Binding-site contacts:
Ligand atom C2 contacts residue ASP66 of chain 1.A at 3.4 Å.
Ligand atom O3 contacts residue ALA64 of chain 1.A at 3.3 Å.
Ligand atom O2 contacts residue TRP63 of chain 1.A at 3.4 Å (h-bond).
Ligand atom O1 contacts residue ASN13 of chain 1.A at 3.2 Å (h-bond).
Ligand atom O5 contacts residue TYR156 of chain 1.A at 3.1 Å.
Ligand atom O4 contacts residue ARG345 of chain 1.A at 3.6 Å (salt-bridge).
Ligand atom C6 contacts residue PRO155 of chain 1.A at 3.8 Å (hydrophobic).
Ligand atom C3 contacts residue ASP66 of chain 1.A at 3.5 Å.
Ligand atom O3 contacts residue ARG67 of chain 1.A at 3.7 Å.
Ligand atom O4 contacts residue TRP341 of chain 1.A at 3.9 Å.
Ligand atom O3 contacts residue TRP63 of chain 1.A at 3.2 Å (h-bond).
Ligand atom C6 contacts residue TYR156 of chain 1.A at 3.8 Å (hydrophobic).
Ligand atom C1 contacts residue TYR156 of chain 1.A at 3.6 Å (hydrophobic).
Ligand atom C1 contacts residue TRP231 of chain 1.A at 3.8 Å (hydrophobic).
Ligand atom O6 contacts residue PHE157 of chain 1.A at 3.8 Å.
Ligand atom O2 contacts residue GLU112 of chain 1.A at 2.7 Å (salt-bridge).
Ligand atom C1 contacts residue ASP15 of chain 1.A at 3.3 Å.
Ligand atom C5 contacts residue GLU154 of chain 1.A at 3.9 Å.
Ligand atom O1 contacts residue LYS16 of chain 1.A at 3.2 Å (salt-bridge).
Ligand atom O3 contacts residue ASP66 of chain 1.A at 2.6 Å (salt-bridge).
Ligand atom C6 contacts residue GLU154 of chain 1.A at 3.3 Å.
Ligand atom C6 contacts residue TRP341 of chain 1.A at 3.6 Å (hydrophobic).
Ligand atom O1 contacts residue ASP15 of chain 1.A at 2.8 Å (salt-bridge).
Ligand atom C4 contacts residue TRP341 of chain 1.A at 3.7 Å (hydrophobic).
Ligand atom O6 contacts residue PRO155 of chain 1.A at 3.4 Å.
Ligand atom O6 contacts residue TYR156 of chain 1.A at 3.1 Å (h-bond).
Ligand atom O2 contacts residue ALA64 of chain 1.A at 3.3 Å.
Ligand atom C3 contacts residue TRP63 of chain 1.A at 3.5 Å (hydrophobic).
Ligand atom C2 contacts residue TRP231 of chain 1.A at 3.9 Å (hydrophobic).
Ligand atom O2 contacts residue LYS16 of chain 1.A at 2.4 Å (salt-bridge).
Ligand atom O3 contacts residue TRP341 of chain 1.A at 3.9 Å.
Ligand atom C2 contacts residue GLU112 of chain 1.A at 3.7 Å.
Ligand atom O2 contacts residue MET331 of chain 1.A at 3.7 Å.
Ligand atom C2 contacts residue LYS16 of chain 1.A at 3.5 Å.
Ligand atom O2 contacts residue ASP66 of chain 1.A at 2.7 Å (salt-bridge).
Ligand atom C4 contacts residue TYR156 of chain 1.A at 3.9 Å (hydrophobic).
Ligand atom O6 contacts residue GLU154 of chain 1.A at 2.6 Å (salt-bridge).
Ligand atom C1 contacts residue LYS16 of chain 1.A at 3.6 Å.
Ligand atom O5 contacts residue ASP15 of chain 1.A at 3.8 Å.
Ligand atom C6 contacts residue PHE157 of chain 1.A at 4.0 Å (hydrophobic).

The small molecule below binds the protein below.
Small molecule (SMILES): OC[C@H]1O[C@H](O[C@H]2[C@H](O)[C@@H](O)[C@@H](O)O[C@@H]2CO)[C@H](O)[C@@H](O)[C@@H]1O

Sequence of chain 1.A:
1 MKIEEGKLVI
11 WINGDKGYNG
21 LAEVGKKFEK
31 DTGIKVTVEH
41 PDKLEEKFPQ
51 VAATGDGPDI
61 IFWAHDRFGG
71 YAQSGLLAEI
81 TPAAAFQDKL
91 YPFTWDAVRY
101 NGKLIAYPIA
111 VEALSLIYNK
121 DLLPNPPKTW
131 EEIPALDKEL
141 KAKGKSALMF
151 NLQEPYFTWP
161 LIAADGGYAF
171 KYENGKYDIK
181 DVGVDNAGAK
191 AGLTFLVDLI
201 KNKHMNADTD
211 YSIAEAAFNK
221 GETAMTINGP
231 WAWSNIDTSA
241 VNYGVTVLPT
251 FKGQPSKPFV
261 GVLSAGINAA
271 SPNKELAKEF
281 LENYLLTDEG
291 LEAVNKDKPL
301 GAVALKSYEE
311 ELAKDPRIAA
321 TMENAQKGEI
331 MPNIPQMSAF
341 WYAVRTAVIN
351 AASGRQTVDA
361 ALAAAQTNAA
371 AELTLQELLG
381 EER